Binding-site contacts:
Ligand atom C19 contacts residue ARG79 of chain 1.B at 4.0 Å.
Ligand atom O20 contacts residue SER77 of chain 1.B at 4.4 Å.
Ligand atom C9 contacts residue LEU269 of chain 1.B at 3.2 Å (hydrophobic).
Ligand atom C10 contacts residue THR272 of chain 1.B at 4.2 Å.
Ligand atom C7 contacts residue ARG101 of chain 1.B at 4.5 Å.
Ligand atom O14 contacts residue TRP102 of chain 1.B at 4.5 Å.
Ligand atom C6 contacts residue ASN98 of chain 1.B at 4.5 Å.
Ligand atom C1 contacts residue TRP102 of chain 1.B at 4.3 Å (hydrophobic).
Ligand atom O20 contacts residue ARG79 of chain 1.B at 3.3 Å (salt-bridge).
Ligand atom C5 contacts residue TRP102 of chain 1.B at 4.0 Å (hydrophobic).
Ligand atom O12 contacts residue TRP102 of chain 1.B at 4.4 Å.
Ligand atom O21 contacts residue ILE95 of chain 1.B at 4.3 Å.
Ligand atom C10 contacts residue VAL273 of chain 1.B at 3.8 Å (hydrophobic).
Ligand atom O20 contacts residue TRP102 of chain 1.B at 4.3 Å.
Ligand atom C6 contacts residue ARG101 of chain 1.B at 4.3 Å.
Ligand atom C5 contacts residue ASN98 of chain 1.B at 4.3 Å.
Ligand atom O14 contacts residue ARG79 of chain 1.B at 4.1 Å.
Ligand atom C10 contacts residue LEU269 of chain 1.B at 4.1 Å (hydrophobic).
Ligand atom C7 contacts residue ASN98 of chain 1.B at 4.3 Å.
Ligand atom C9 contacts residue THR272 of chain 1.B at 3.8 Å.
Ligand atom O20 contacts residue ARG415 of chain 1.B at 4.4 Å.
Ligand atom C8 contacts residue ARG101 of chain 1.B at 3.7 Å.
Ligand atom C8 contacts residue LEU269 of chain 1.B at 3.2 Å (hydrophobic).
Ligand atom C15 contacts residue ARG79 of chain 1.B at 4.0 Å.
Ligand atom C6 contacts residue TRP102 of chain 1.B at 4.3 Å (hydrophobic).
Ligand atom C3 contacts residue TRP102 of chain 1.B at 4.3 Å (hydrophobic).
Ligand atom O22 contacts residue GLY99 of chain 1.B at 4.0 Å.
Ligand atom C4 contacts residue ASN98 of chain 1.B at 3.9 Å.
Ligand atom C3 contacts residue ASN98 of chain 1.B at 3.4 Å.
Ligand atom O12 contacts residue ASN98 of chain 1.B at 4.2 Å.
Ligand atom C13 contacts residue ARG79 of chain 1.B at 4.5 Å.
Ligand atom O22 contacts residue ILE95 of chain 1.B at 3.4 Å (h-bond).
Ligand atom C1 contacts residue ARG79 of chain 1.B at 3.9 Å.
Ligand atom C19 contacts residue SER77 of chain 1.B at 4.2 Å.
Ligand atom O22 contacts residue ASN98 of chain 1.B at 4.1 Å.

Sequence of chain 1.B:
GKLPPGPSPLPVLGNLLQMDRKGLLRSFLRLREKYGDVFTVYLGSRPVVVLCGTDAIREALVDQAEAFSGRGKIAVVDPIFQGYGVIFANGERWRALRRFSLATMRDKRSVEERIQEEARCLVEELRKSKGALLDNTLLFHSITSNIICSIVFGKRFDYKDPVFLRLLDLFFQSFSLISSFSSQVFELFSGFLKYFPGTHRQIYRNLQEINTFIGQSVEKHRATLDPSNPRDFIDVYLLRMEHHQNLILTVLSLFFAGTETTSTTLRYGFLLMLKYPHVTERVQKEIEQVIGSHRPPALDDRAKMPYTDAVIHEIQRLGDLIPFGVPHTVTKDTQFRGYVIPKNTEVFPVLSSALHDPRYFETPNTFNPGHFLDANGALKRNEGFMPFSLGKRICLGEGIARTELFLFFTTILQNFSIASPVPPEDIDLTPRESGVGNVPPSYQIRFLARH

A small-molecule ligand and the protein it binds are described below.
Small molecule (SMILES): OC[C@H]1O[C@H](O[C@H]2[C@H](O)[C@@H](O)[C@H](OCCCCCC3CCCCC3)O[C@@H]2CO)[C@H](O)[C@@H](O)[C@@H]1O